Binding-site contacts:
Ligand atom C6B contacts residue LEU181 of chain 47.A at 3.5 Å (hydrophobic).
Ligand atom N1A contacts residue LEU217 of chain 47.A at 3.4 Å.
Ligand atom N1A contacts residue PHE179 of chain 47.A at 3.2 Å.
Ligand atom N3A contacts residue TYR144 of chain 47.A at 3.2 Å.
Ligand atom CM2 contacts residue ILE77 of chain 47.A at 3.9 Å (hydrophobic).
Ligand atom C4 contacts residue MET214 of chain 47.A at 4.0 Å (hydrophobic).
Ligand atom CM4 contacts residue ALA166 of chain 47.A at 3.2 Å (hydrophobic).
Ligand atom C5B contacts residue TYR144 of chain 47.A at 3.7 Å (hydrophobic).
Ligand atom O1 contacts residue LEU100 of chain 47.A at 3.8 Å.
Ligand atom N5A contacts residue PHE179 of chain 47.A at 3.2 Å.
Ligand atom C1B contacts residue ILE98 of chain 47.A at 3.6 Å (hydrophobic).
Ligand atom CM6 contacts residue LEU184 of chain 47.A at 3.6 Å (hydrophobic).
Ligand atom C5B contacts residue LEU181 of chain 47.A at 3.6 Å (hydrophobic).
Ligand atom C4A contacts residue PHE179 of chain 47.A at 3.5 Å (hydrophobic).
Ligand atom C6B contacts residue ILE98 of chain 47.A at 3.8 Å (hydrophobic).
Ligand atom CM4 contacts residue VAL168 of chain 47.A at 3.9 Å (hydrophobic).
Ligand atom CM2 contacts residue ILE122 of chain 47.A at 3.9 Å (hydrophobic).
Ligand atom CM6 contacts residue TYR144 of chain 47.A at 3.7 Å (hydrophobic).
Ligand atom C4 contacts residue LEU100 of chain 47.A at 3.8 Å (hydrophobic).
Ligand atom C3 contacts residue LEU100 of chain 47.A at 3.7 Å (hydrophobic).
Ligand atom C5 contacts residue MET214 of chain 47.A at 3.7 Å (hydrophobic).
Ligand atom CM3 contacts residue TYR190 of chain 47.A at 3.8 Å (hydrophobic).
Ligand atom CM6 contacts residue LEU181 of chain 47.A at 3.8 Å (hydrophobic).
Ligand atom O1B contacts residue ILE98 of chain 47.A at 3.1 Å.
Ligand atom N2 contacts residue MET214 of chain 47.A at 3.7 Å.
Ligand atom N2A contacts residue PHE179 of chain 47.A at 3.3 Å.
Ligand atom CM4 contacts residue TYR142 of chain 47.A at 3.9 Å (hydrophobic).
Ligand atom C4 contacts residue TYR190 of chain 47.A at 3.8 Å (hydrophobic).
Ligand atom CM4 contacts residue TYR144 of chain 47.A at 3.8 Å (hydrophobic).
Ligand atom N1A contacts residue MET124 of chain 47.A at 3.9 Å.
Ligand atom N2 contacts residue LEU100 of chain 47.A at 3.8 Å.
Ligand atom N3A contacts residue PHE179 of chain 47.A at 3.6 Å.
Ligand atom N5A contacts residue LEU217 of chain 47.A at 3.7 Å.
Ligand atom C1B contacts residue LEU181 of chain 47.A at 3.9 Å (hydrophobic).
Ligand atom C3C contacts residue LEU181 of chain 47.A at 4.0 Å (hydrophobic).
Ligand atom C1C contacts residue MET214 of chain 47.A at 3.4 Å (hydrophobic).
Ligand atom O1 contacts residue MET214 of chain 47.A at 3.2 Å.
Ligand atom C4A contacts residue TYR144 of chain 47.A at 3.5 Å (hydrophobic).
Ligand atom N2A contacts residue TYR144 of chain 47.A at 4.0 Å.
Ligand atom C5 contacts residue LEU100 of chain 47.A at 4.0 Å (hydrophobic).

A small-molecule ligand and the protein it binds are described below.
Small molecule (SMILES): Cc1cc(CCCOc2c(C)cc(-n3nnc(C)n3)cc2C)on1

Sequence of chain 47.A:
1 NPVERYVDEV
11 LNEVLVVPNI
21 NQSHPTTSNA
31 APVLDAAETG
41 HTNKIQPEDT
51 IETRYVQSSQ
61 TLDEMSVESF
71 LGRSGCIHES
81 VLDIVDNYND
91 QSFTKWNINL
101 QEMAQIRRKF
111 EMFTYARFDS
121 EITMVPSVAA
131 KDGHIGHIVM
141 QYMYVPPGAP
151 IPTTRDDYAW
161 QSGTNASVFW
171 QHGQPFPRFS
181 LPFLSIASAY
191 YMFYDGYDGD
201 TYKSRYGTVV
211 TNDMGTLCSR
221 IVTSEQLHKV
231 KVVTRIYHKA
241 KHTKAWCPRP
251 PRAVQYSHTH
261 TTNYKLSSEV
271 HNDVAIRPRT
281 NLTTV